Sequence of chain 1.A:
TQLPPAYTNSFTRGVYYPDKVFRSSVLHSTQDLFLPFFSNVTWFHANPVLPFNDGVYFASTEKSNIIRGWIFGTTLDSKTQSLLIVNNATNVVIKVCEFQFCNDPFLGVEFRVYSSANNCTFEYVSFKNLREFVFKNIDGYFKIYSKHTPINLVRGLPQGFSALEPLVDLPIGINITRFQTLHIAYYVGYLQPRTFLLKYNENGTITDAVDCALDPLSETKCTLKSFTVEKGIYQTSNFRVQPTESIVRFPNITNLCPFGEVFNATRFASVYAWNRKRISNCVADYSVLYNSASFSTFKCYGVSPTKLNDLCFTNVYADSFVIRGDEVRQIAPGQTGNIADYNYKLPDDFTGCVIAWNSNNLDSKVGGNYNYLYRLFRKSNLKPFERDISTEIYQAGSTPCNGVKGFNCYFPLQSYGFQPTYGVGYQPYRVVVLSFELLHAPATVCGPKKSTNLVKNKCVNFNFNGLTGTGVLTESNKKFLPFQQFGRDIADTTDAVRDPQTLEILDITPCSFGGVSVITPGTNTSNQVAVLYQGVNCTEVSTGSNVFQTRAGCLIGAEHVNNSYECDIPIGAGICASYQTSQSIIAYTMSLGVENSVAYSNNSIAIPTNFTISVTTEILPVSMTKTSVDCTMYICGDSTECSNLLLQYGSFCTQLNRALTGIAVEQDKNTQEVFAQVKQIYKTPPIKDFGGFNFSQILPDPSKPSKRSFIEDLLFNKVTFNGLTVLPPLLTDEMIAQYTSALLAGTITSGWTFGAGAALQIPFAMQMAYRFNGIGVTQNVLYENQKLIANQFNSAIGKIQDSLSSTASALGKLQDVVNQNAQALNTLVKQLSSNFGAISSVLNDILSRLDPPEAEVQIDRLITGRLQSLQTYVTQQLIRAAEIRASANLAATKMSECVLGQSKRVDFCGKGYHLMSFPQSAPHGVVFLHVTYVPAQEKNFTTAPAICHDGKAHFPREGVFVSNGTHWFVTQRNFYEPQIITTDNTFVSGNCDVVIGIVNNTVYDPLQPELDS

Binding-site contacts:
Ligand atom C3 contacts residue ASN328 of chain 1.A at 3.8 Å.
Ligand atom C8 contacts residue GLN577 of chain 1.A at 3.5 Å.
Ligand atom C7 contacts residue ASN328 of chain 1.A at 3.2 Å.
Ligand atom C8 contacts residue ASN328 of chain 1.A at 4.4 Å.
Ligand atom C4 contacts residue ASN328 of chain 1.A at 4.2 Å.
Ligand atom O7 contacts residue ASN328 of chain 1.A at 3.2 Å (h-bond).
Ligand atom O5 contacts residue ASN328 of chain 1.A at 2.4 Å (h-bond).
Ligand atom C2 contacts residue ASN328 of chain 1.A at 2.4 Å.
Ligand atom O6 contacts residue THR330 of chain 1.A at 4.4 Å.
Ligand atom C1 contacts residue ASN328 of chain 1.A at 1.4 Å.
Ligand atom N2 contacts residue ASN328 of chain 1.A at 2.9 Å (h-bond).
Ligand atom C5 contacts residue ASN328 of chain 1.A at 3.7 Å.

A protein and the small-molecule ligand that binds it are described below.
Small molecule (SMILES): CC(=O)N[C@@H]1[C@@H](O)[C@H](O)[C@@H](CO)O[C@H]1O